Binding-site contacts:
Ligand atom CA2 contacts residue ARG140 of chain 1.D at 3.4 Å.
Ligand atom CA1 contacts residue TRP197 of chain 1.D at 4.2 Å (hydrophobic).
Ligand atom OA4 contacts residue NAD1 of chain 1.L at 3.5 Å (h-bond).
Ligand atom CA5 contacts residue LEU323 of chain 1.D at 3.7 Å (hydrophobic).
Ligand atom CA2 contacts residue TYR482 of chain 1.D at 3.4 Å (hydrophobic).
Ligand atom CA4 contacts residue LEU323 of chain 1.D at 3.5 Å (hydrophobic).
Ligand atom CA3 contacts residue TYR482 of chain 1.D at 2.8 Å (hydrophobic).
Ligand atom CA6 contacts residue PHE490 of chain 1.D at 3.5 Å (hydrophobic).
Ligand atom CA1 contacts residue ARG140 of chain 1.D at 3.4 Å.
Ligand atom CA3 contacts residue LEU193 of chain 1.D at 4.2 Å (hydrophobic).
Ligand atom OA1 contacts residue ARG484 of chain 1.D at 2.7 Å (salt-bridge).
Ligand atom CA2 contacts residue LEU193 of chain 1.D at 3.8 Å (hydrophobic).
Ligand atom CA6 contacts residue NAD1 of chain 1.L at 3.0 Å.
Ligand atom CA6 contacts residue CYS322 of chain 1.D at 3.6 Å (hydrophobic).
Ligand atom OA1 contacts residue ARG140 of chain 1.D at 2.9 Å (salt-bridge).
Ligand atom OA4 contacts residue PHE490 of chain 1.D at 3.2 Å.
Ligand atom OA2 contacts residue TRP197 of chain 1.D at 3.8 Å.
Ligand atom OA4 contacts residue GLU288 of chain 1.D at 4.1 Å.
Ligand atom OA2 contacts residue LEU193 of chain 1.D at 4.2 Å.
Ligand atom OA2 contacts residue LEU194 of chain 1.D at 3.6 Å.
Ligand atom OA1 contacts residue TRP197 of chain 1.D at 3.5 Å.
Ligand atom CA4 contacts residue PHE490 of chain 1.D at 3.8 Å (hydrophobic).
Ligand atom CA1 contacts residue LEU193 of chain 1.D at 4.0 Å (hydrophobic).
Ligand atom OA3 contacts residue ARG140 of chain 1.D at 2.4 Å (salt-bridge).
Ligand atom OA2 contacts residue ARG140 of chain 1.D at 4.3 Å.
Ligand atom CA2 contacts residue ARG484 of chain 1.D at 3.3 Å.
Ligand atom CA6 contacts residue LEU194 of chain 1.D at 3.8 Å (hydrophobic).
Ligand atom CA3 contacts residue ARG484 of chain 1.D at 3.9 Å.
Ligand atom OA3 contacts residue LEU193 of chain 1.D at 4.0 Å.
Ligand atom CA5 contacts residue PHE490 of chain 1.D at 3.9 Å (hydrophobic).
Ligand atom OA3 contacts residue TYR482 of chain 1.D at 3.1 Å (h-bond).
Ligand atom CA1 contacts residue ARG484 of chain 1.D at 3.4 Å.
Ligand atom OA4 contacts residue LEU194 of chain 1.D at 3.4 Å.
Ligand atom OA2 contacts residue ARG484 of chain 1.D at 4.0 Å.
Ligand atom CA5 contacts residue NAD1 of chain 1.L at 4.2 Å.
Ligand atom CA4 contacts residue ARG484 of chain 1.D at 3.9 Å.
Ligand atom OA1 contacts residue LEU486 of chain 1.D at 4.0 Å.
Ligand atom CA5 contacts residue CYS322 of chain 1.D at 3.6 Å (hydrophobic).
Ligand atom OA3 contacts residue ARG484 of chain 1.D at 3.3 Å.
Ligand atom CA4 contacts residue TYR482 of chain 1.D at 4.0 Å (hydrophobic).

Sequence of chain 1.D:
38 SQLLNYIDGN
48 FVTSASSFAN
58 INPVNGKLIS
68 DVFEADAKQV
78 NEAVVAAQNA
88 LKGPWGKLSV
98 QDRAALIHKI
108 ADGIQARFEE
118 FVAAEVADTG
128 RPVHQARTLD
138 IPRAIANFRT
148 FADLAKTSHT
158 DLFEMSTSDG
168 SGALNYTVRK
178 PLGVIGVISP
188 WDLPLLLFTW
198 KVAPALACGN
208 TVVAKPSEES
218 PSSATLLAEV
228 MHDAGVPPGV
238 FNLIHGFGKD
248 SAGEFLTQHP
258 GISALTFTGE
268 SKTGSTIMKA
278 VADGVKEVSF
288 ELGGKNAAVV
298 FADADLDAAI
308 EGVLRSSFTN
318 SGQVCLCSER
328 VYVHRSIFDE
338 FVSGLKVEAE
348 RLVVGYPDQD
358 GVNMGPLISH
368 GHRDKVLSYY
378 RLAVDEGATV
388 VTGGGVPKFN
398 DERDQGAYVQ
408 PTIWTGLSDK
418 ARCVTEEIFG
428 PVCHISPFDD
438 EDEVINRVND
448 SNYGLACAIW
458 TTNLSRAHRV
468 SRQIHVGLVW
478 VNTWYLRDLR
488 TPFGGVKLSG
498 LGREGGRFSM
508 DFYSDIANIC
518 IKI

A protein and the small-molecule ligand that binds it are described below.
Small molecule (SMILES): O=C/C=C/C=C(/O)C(=O)O